Sequence of chain 1.H:
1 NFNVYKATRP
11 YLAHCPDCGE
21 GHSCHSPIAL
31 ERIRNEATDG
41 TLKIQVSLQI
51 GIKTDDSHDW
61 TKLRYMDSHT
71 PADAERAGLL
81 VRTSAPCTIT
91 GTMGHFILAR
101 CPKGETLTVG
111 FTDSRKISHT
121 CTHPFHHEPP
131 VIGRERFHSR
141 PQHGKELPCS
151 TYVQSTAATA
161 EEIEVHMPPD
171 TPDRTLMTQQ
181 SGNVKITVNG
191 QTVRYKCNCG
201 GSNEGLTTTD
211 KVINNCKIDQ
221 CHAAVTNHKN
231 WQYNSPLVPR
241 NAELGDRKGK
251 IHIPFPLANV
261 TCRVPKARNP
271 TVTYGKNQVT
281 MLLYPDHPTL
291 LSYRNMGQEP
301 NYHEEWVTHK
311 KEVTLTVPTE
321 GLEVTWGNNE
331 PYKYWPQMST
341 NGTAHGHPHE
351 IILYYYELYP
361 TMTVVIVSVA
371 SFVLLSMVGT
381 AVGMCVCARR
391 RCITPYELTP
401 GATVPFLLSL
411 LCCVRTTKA

The small molecule below binds the protein below.
Small molecule (SMILES): CC(=O)N[C@@H]1[C@@H](O)[C@H](O)[C@@H](CO)O[C@H]1O

Sequence of chain 1.G:
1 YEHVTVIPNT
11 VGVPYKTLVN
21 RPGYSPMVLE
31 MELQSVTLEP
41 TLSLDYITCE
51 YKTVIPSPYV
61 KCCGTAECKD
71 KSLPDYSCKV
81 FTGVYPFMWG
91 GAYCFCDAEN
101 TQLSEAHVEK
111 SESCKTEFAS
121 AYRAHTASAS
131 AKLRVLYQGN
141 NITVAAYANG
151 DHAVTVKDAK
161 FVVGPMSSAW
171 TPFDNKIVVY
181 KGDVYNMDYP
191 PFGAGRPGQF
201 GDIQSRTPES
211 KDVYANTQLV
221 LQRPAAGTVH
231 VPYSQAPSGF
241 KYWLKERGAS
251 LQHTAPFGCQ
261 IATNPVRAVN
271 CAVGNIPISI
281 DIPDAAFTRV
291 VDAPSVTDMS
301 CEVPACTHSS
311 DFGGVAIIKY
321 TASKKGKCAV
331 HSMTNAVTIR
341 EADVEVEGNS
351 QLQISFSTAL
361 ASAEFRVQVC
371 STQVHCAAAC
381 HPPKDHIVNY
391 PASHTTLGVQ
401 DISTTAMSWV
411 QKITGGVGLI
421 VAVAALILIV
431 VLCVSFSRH

Binding-site contacts:
Ligand atom C2 contacts residue ASN259 of chain 1.H at 2.4 Å.
Ligand atom O5 contacts residue ASN259 of chain 1.H at 2.3 Å (h-bond).
Ligand atom C7 contacts residue ASN259 of chain 1.H at 3.1 Å.
Ligand atom C1 contacts residue ASN259 of chain 1.H at 1.4 Å.
Ligand atom C3 contacts residue ASN259 of chain 1.H at 3.8 Å.
Ligand atom C8 contacts residue ASN259 of chain 1.H at 4.4 Å.
Ligand atom O7 contacts residue ASN259 of chain 1.H at 2.9 Å (h-bond).
Ligand atom C5 contacts residue ASN259 of chain 1.H at 3.6 Å.
Ligand atom O5 contacts residue THR116 of chain 1.G at 3.9 Å.
Ligand atom C6 contacts residue LYS115 of chain 1.G at 4.1 Å.
Ligand atom O6 contacts residue LYS115 of chain 1.G at 4.2 Å.
Ligand atom C4 contacts residue ASN259 of chain 1.H at 4.2 Å.
Ligand atom C5 contacts residue THR116 of chain 1.G at 4.5 Å.
Ligand atom O7 contacts residue LYS181 of chain 1.G at 4.2 Å.
Ligand atom O6 contacts residue THR116 of chain 1.G at 3.3 Å.
Ligand atom N2 contacts residue ASN259 of chain 1.H at 2.9 Å (h-bond).
Ligand atom C6 contacts residue THR116 of chain 1.G at 3.8 Å.